Binding-site contacts:
Ligand atom O3G contacts residue ASP190 of chain 1.D at 2.7 Å (salt-bridge).
Ligand atom C2' contacts residue ASN279 of chain 1.D at 3.4 Å.
Ligand atom O1A contacts residue MG1 of chain 1.E at 2.1 Å.
Ligand atom O3' contacts residue ARG183 of chain 1.D at 3.5 Å (salt-bridge).
Ligand atom N3 contacts residue ASP276 of chain 1.D at 3.7 Å.
Ligand atom O3G contacts residue MG1 of chain 1.E at 2.1 Å.
Ligand atom PB contacts residue SER180 of chain 1.D at 3.8 Å.
Ligand atom N3A contacts residue MG1 of chain 1.E at 3.2 Å.
Ligand atom O3' contacts residue GLY274 of chain 1.D at 3.4 Å.
Ligand atom PA contacts residue MG1 of chain 1.F at 3.3 Å.
Ligand atom PG contacts residue SER180 of chain 1.D at 3.6 Å.
Ligand atom O1A contacts residue MG1 of chain 1.F at 2.2 Å.
Ligand atom C2' contacts residue TYR271 of chain 1.D at 3.5 Å (hydrophobic).
Ligand atom O3B contacts residue SER180 of chain 1.D at 3.7 Å.
Ligand atom O5' contacts residue MG1 of chain 1.F at 3.6 Å.
Ligand atom O2B contacts residue GLY179 of chain 1.D at 3.4 Å.
Ligand atom C4' contacts residue PHE272 of chain 1.D at 3.6 Å (hydrophobic).
Ligand atom O2A contacts residue MG1 of chain 1.F at 3.8 Å.
Ligand atom O3' contacts residue THR273 of chain 1.D at 3.4 Å (h-bond).
Ligand atom O2G contacts residue SER180 of chain 1.D at 2.6 Å (h-bond).
Ligand atom C5 contacts residue ASP276 of chain 1.D at 3.8 Å.
Ligand atom PA contacts residue MG1 of chain 1.E at 3.2 Å.
Ligand atom O2 contacts residue ASN279 of chain 1.D at 2.9 Å (h-bond).
Ligand atom O3B contacts residue MG1 of chain 1.E at 3.5 Å.
Ligand atom PG contacts residue MG1 of chain 1.E at 3.3 Å.
Ligand atom O2G contacts residue SER188 of chain 1.D at 3.8 Å.
Ligand atom O2B contacts residue SER180 of chain 1.D at 3.0 Å (h-bond).
Ligand atom O1B contacts residue SER180 of chain 1.D at 3.8 Å.
Ligand atom O1B contacts residue ARG183 of chain 1.D at 3.0 Å (salt-bridge).
Ligand atom PB contacts residue MG1 of chain 1.E at 3.0 Å.
Ligand atom C5' contacts residue ASP192 of chain 1.D at 3.6 Å.
Ligand atom O2B contacts residue ASP192 of chain 1.D at 2.9 Å (salt-bridge).
Ligand atom C1' contacts residue TYR271 of chain 1.D at 3.7 Å (hydrophobic).
Ligand atom O2G contacts residue GLY189 of chain 1.D at 2.9 Å (h-bond).
Ligand atom C4 contacts residue ASP276 of chain 1.D at 3.6 Å.
Ligand atom O1A contacts residue ASP190 of chain 1.D at 3.1 Å (salt-bridge).
Ligand atom O2 contacts residue TYR271 of chain 1.D at 3.4 Å.
Ligand atom O1A contacts residue ASP192 of chain 1.D at 2.8 Å (salt-bridge).
Ligand atom C2' contacts residue GLY274 of chain 1.D at 3.5 Å.
Ligand atom O2B contacts residue MG1 of chain 1.E at 2.0 Å.

Sequence of chain 1.D:
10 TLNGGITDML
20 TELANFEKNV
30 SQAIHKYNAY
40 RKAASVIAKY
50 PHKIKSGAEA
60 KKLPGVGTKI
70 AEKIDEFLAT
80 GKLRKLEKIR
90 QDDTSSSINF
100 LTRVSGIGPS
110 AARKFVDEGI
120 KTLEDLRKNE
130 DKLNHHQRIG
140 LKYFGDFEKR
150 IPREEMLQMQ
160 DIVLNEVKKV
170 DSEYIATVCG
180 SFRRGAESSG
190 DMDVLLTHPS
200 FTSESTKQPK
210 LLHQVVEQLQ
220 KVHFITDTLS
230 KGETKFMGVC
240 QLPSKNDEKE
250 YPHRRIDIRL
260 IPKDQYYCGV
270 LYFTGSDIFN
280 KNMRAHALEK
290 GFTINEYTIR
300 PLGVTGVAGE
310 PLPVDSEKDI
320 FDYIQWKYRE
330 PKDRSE

A small-molecule ligand and the protein it binds are described below.
Small molecule (SMILES): O=c1ccn([C@H]2C[C@H](O)[C@@H](CO[P](=O)(O)N[P](=O)(O)OP(=O)(O)O)O2)c(=O)[nH]1